Binding-site contacts:
Ligand atom C4 contacts residue ASN300 of chain 1.A at 4.2 Å.
Ligand atom O6 contacts residue GLU299 of chain 1.A at 4.5 Å.
Ligand atom C7 contacts residue ASN300 of chain 1.A at 3.3 Å.
Ligand atom O7 contacts residue ASN300 of chain 1.A at 4.0 Å.
Ligand atom O5 contacts residue ASN300 of chain 1.A at 2.4 Å (h-bond).
Ligand atom C2 contacts residue ASN300 of chain 1.A at 2.5 Å.
Ligand atom N2 contacts residue ASN300 of chain 1.A at 3.0 Å (h-bond).
Ligand atom C8 contacts residue ASN300 of chain 1.A at 3.5 Å.
Ligand atom C1 contacts residue ASN300 of chain 1.A at 1.4 Å.
Ligand atom C3 contacts residue ASN300 of chain 1.A at 3.8 Å.
Ligand atom C5 contacts residue ASN300 of chain 1.A at 3.7 Å.
Ligand atom O6 contacts residue ASN300 of chain 1.A at 4.3 Å.

The small molecule below binds the protein below.
Small molecule (SMILES): CC(=O)N[C@@H]1[C@@H](O)[C@H](O)[C@@H](CO)O[C@H]1O

Sequence of chain 1.A:
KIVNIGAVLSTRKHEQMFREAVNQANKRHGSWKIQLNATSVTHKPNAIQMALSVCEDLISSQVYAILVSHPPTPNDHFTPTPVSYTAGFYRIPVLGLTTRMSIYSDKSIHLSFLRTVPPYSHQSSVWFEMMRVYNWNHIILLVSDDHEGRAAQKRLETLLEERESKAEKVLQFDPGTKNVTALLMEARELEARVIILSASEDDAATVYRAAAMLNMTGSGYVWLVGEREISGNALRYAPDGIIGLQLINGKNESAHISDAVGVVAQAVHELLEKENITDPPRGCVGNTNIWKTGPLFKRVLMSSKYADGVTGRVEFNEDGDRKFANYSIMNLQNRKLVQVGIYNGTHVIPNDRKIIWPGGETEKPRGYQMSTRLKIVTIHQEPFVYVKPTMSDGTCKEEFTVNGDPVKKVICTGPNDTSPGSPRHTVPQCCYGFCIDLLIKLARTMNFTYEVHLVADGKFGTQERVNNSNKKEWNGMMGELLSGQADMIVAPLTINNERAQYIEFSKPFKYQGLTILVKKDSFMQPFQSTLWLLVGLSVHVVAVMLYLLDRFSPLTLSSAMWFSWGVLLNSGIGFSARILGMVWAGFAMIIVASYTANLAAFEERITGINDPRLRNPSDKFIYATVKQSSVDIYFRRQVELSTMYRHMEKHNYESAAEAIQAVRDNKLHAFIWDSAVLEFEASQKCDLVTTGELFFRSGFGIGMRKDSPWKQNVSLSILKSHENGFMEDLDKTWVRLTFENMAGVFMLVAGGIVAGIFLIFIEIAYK